Sequence of chain 1.A:
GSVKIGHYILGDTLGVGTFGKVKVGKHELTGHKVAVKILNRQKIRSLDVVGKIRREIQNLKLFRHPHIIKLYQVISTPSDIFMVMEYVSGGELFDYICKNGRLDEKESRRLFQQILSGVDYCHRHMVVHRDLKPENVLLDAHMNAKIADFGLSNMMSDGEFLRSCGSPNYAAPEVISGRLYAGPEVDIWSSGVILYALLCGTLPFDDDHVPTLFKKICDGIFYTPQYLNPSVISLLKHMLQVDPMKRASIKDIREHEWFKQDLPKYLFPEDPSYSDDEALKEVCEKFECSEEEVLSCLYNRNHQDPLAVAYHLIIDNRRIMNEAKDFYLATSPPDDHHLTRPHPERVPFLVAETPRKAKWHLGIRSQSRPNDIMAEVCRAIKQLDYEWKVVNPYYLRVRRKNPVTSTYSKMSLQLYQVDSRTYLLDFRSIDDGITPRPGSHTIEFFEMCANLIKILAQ

The small molecule below binds the protein below.
Small molecule (SMILES): CN[C@@H]1C[C@H]2O[C@@](C)([C@@H]1OC)n1c3ccccc3c3c4c(c5c6ccccc6n2c5c31)C(=O)NC4

Binding-site contacts:
Ligand atom C28 contacts residue ALA148 of chain 1.A at 3.8 Å (hydrophobic).
Ligand atom C4 contacts residue VAL88 of chain 1.A at 3.4 Å (hydrophobic).
Ligand atom C8 contacts residue ALA35 of chain 1.A at 3.5 Å (hydrophobic).
Ligand atom C13 contacts residue MET85 of chain 1.A at 3.9 Å (hydrophobic).
Ligand atom C6 contacts residue LEU138 of chain 1.A at 3.6 Å (hydrophobic).
Ligand atom N4 contacts residue LEU138 of chain 1.A at 3.4 Å.
Ligand atom C4 contacts residue LEU14 of chain 1.A at 3.8 Å (hydrophobic).
Ligand atom N1 contacts residue LEU138 of chain 1.A at 3.8 Å.
Ligand atom C25 contacts residue LEU14 of chain 1.A at 3.6 Å (hydrophobic).
Ligand atom C24 contacts residue GLU92 of chain 1.A at 3.6 Å.
Ligand atom O4 contacts residue LEU14 of chain 1.A at 3.8 Å.
Ligand atom C26 contacts residue GLY15 of chain 1.A at 3.8 Å.
Ligand atom C28 contacts residue ASN136 of chain 1.A at 3.6 Å.
Ligand atom C26 contacts residue VAL22 of chain 1.A at 3.8 Å (hydrophobic).
Ligand atom C3 contacts residue LEU14 of chain 1.A at 3.8 Å (hydrophobic).
Ligand atom C28 contacts residue LEU138 of chain 1.A at 3.6 Å (hydrophobic).
Ligand atom C8 contacts residue GLU86 of chain 1.A at 3.8 Å.
Ligand atom C9 contacts residue ALA35 of chain 1.A at 3.6 Å (hydrophobic).
Ligand atom C27 contacts residue ASN136 of chain 1.A at 3.4 Å.
Ligand atom N1 contacts residue GLU86 of chain 1.A at 3.1 Å (salt-bridge).
Ligand atom C28 contacts residue GLU135 of chain 1.A at 3.0 Å.
Ligand atom N1 contacts residue ALA35 of chain 1.A at 3.2 Å.
Ligand atom C6 contacts residue LEU14 of chain 1.A at 3.9 Å (hydrophobic).
Ligand atom C4 contacts residue TYR87 of chain 1.A at 3.9 Å (hydrophobic).
Ligand atom C23 contacts residue GLU135 of chain 1.A at 3.6 Å.
Ligand atom C7 contacts residue LEU138 of chain 1.A at 3.4 Å (hydrophobic).
Ligand atom O4 contacts residue GLY15 of chain 1.A at 3.5 Å.
Ligand atom C3 contacts residue VAL88 of chain 1.A at 3.4 Å (hydrophobic).
Ligand atom C26 contacts residue GLY17 of chain 1.A at 3.3 Å.
Ligand atom C8 contacts residue LEU138 of chain 1.A at 3.5 Å (hydrophobic).
Ligand atom O5 contacts residue LEU138 of chain 1.A at 3.8 Å.
Ligand atom O5 contacts residue GLU86 of chain 1.A at 3.6 Å.
Ligand atom C23 contacts residue GLU92 of chain 1.A at 3.6 Å.
Ligand atom C26 contacts residue VAL16 of chain 1.A at 3.8 Å (hydrophobic).
Ligand atom C5 contacts residue LEU138 of chain 1.A at 3.6 Å (hydrophobic).
Ligand atom O5 contacts residue TYR87 of chain 1.A at 3.4 Å.
Ligand atom C2 contacts residue GLY91 of chain 1.A at 3.7 Å.
Ligand atom C15 contacts residue ASP149 of chain 1.A at 3.9 Å.
Ligand atom C10 contacts residue LEU138 of chain 1.A at 3.7 Å (hydrophobic).
Ligand atom O5 contacts residue VAL88 of chain 1.A at 3.1 Å (h-bond).